Sequence of chain 1.A:
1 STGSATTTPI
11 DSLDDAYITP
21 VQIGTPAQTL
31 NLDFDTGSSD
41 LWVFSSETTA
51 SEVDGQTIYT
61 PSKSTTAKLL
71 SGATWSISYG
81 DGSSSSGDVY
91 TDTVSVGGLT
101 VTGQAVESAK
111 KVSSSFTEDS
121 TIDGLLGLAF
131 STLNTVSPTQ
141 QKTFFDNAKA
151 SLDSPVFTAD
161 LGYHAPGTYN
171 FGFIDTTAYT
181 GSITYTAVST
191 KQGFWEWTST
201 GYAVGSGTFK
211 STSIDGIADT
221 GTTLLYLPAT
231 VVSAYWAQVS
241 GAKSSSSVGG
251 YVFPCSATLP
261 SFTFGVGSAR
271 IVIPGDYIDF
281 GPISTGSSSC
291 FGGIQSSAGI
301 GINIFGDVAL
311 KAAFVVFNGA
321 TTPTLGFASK

The protein below binds the small molecule below.
Small molecule (SMILES): [H]/N=C(\N)SCc1ccccc1Cl

Binding-site contacts:
Ligand atom S9 contacts residue ASP219 of chain 1.A at 4.2 Å.
Ligand atom C1 contacts residue ILE304 of chain 1.A at 3.9 Å (hydrophobic).
Ligand atom C10 contacts residue ASP219 of chain 1.A at 3.8 Å.
Ligand atom C5 contacts residue ILE300 of chain 1.A at 4.3 Å (hydrophobic).
Ligand atom C7 contacts residue ILE304 of chain 1.A at 3.6 Å (hydrophobic).
Ligand atom C3 contacts residue ILE304 of chain 1.A at 4.2 Å (hydrophobic).
Ligand atom C6 contacts residue ILE304 of chain 1.A at 3.6 Å (hydrophobic).
Ligand atom C10 contacts residue GLY37 of chain 1.A at 3.4 Å.
Ligand atom N12 contacts residue SER38 of chain 1.A at 4.4 Å.
Ligand atom C8 contacts residue THR222 of chain 1.A at 3.5 Å.
Ligand atom C10 contacts residue SER38 of chain 1.A at 4.4 Å.
Ligand atom C10 contacts residue TYR79 of chain 1.A at 4.4 Å (hydrophobic).
Ligand atom N12 contacts residue ASP35 of chain 1.A at 2.9 Å (salt-bridge).
Ligand atom C8 contacts residue ILE304 of chain 1.A at 4.2 Å (hydrophobic).
Ligand atom N11 contacts residue GLY37 of chain 1.A at 3.6 Å (h-bond).
Ligand atom N11 contacts residue ASP35 of chain 1.A at 2.8 Å (salt-bridge).
Ligand atom C7 contacts residue THR222 of chain 1.A at 4.2 Å.
Ligand atom C6 contacts residue THR222 of chain 1.A at 4.2 Å.
Ligand atom C6 contacts residue GLY80 of chain 1.A at 3.5 Å.
Ligand atom N12 contacts residue ASP219 of chain 1.A at 2.8 Å (salt-bridge).
Ligand atom C4 contacts residue ILE304 of chain 1.A at 4.2 Å (hydrophobic).
Ligand atom N11 contacts residue SER38 of chain 1.A at 3.6 Å.
Ligand atom CL2 contacts residue ILE217 of chain 1.A at 3.8 Å.
Ligand atom N11 contacts residue TYR79 of chain 1.A at 3.4 Å.
Ligand atom N12 contacts residue GLY37 of chain 1.A at 3.3 Å.
Ligand atom C5 contacts residue ILE304 of chain 1.A at 3.9 Å (hydrophobic).
Ligand atom C3 contacts residue ILE300 of chain 1.A at 3.9 Å (hydrophobic).
Ligand atom C3 contacts residue ILE302 of chain 1.A at 4.1 Å (hydrophobic).
Ligand atom C4 contacts residue ILE300 of chain 1.A at 3.5 Å (hydrophobic).
Ligand atom CL2 contacts residue PHE194 of chain 1.A at 3.6 Å.
Ligand atom N12 contacts residue THR222 of chain 1.A at 4.1 Å.
Ligand atom C5 contacts residue GLY80 of chain 1.A at 3.5 Å.
Ligand atom C8 contacts residue ASP219 of chain 1.A at 3.0 Å.
Ligand atom C10 contacts residue ASP35 of chain 1.A at 3.6 Å.
Ligand atom C7 contacts residue ASP219 of chain 1.A at 4.2 Å.
Ligand atom S9 contacts residue GLY37 of chain 1.A at 4.0 Å.
Ligand atom N12 contacts residue GLY221 of chain 1.A at 4.3 Å.